Sequence of chain 1.A:
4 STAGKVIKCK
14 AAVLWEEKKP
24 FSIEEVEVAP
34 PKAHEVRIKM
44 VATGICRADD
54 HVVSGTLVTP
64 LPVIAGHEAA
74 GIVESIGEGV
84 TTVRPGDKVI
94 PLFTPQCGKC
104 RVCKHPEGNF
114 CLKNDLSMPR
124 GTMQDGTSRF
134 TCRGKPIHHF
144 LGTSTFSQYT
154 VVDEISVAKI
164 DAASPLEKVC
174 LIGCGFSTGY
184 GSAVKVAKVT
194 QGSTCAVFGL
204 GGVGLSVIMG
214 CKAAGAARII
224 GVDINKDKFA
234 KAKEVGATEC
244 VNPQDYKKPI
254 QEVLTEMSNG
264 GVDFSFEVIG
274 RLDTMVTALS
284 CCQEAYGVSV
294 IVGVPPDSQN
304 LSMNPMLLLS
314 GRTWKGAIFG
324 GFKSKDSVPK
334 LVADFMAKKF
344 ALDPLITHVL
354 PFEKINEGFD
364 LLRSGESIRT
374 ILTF

This protein binds this small molecule.
Small molecule (SMILES): O=CNC1CCCCC1

Binding-site contacts:
Ligand atom C3 contacts residue LEU119 of chain 1.A at 4.0 Å (hydrophobic).
Ligand atom C5 contacts residue VAL297 of chain 1.A at 4.1 Å (hydrophobic).
Ligand atom C3 contacts residue ILE321 of chain 1.A at 3.5 Å (hydrophobic).
Ligand atom C7 contacts residue ALA51 of chain 1.A at 3.8 Å (hydrophobic).
Ligand atom O9 contacts residue CO1 of chain 1.C at 2.8 Å.
Ligand atom C1 contacts residue NAI1 of chain 1.E at 4.2 Å.
Ligand atom N8 contacts residue PHE96 of chain 1.A at 3.2 Å.
Ligand atom C7 contacts residue HIS70 of chain 1.A at 3.2 Å.
Ligand atom C7 contacts residue NAI1 of chain 1.E at 3.7 Å.
Ligand atom C3 contacts residue LEU312 of chain 1.B at 4.4 Å (hydrophobic).
Ligand atom C5 contacts residue LEU119 of chain 1.A at 4.4 Å (hydrophobic).
Ligand atom C3 contacts residue NAI1 of chain 1.E at 3.9 Å.
Ligand atom C2 contacts residue LEU119 of chain 1.A at 3.8 Å (hydrophobic).
Ligand atom O9 contacts residue CYS49 of chain 1.A at 4.3 Å.
Ligand atom C7 contacts residue CO1 of chain 1.C at 3.2 Å.
Ligand atom C1 contacts residue PHE96 of chain 1.A at 4.1 Å (hydrophobic).
Ligand atom O9 contacts residue NAI1 of chain 1.E at 3.1 Å.
Ligand atom C4 contacts residue VAL297 of chain 1.A at 3.9 Å (hydrophobic).
Ligand atom C4 contacts residue LEU119 of chain 1.A at 3.7 Å (hydrophobic).
Ligand atom O9 contacts residue CYS177 of chain 1.A at 3.5 Å (h-bond).
Ligand atom O9 contacts residue ALA51 of chain 1.A at 3.4 Å.
Ligand atom C1 contacts residue ALA51 of chain 1.A at 4.4 Å (hydrophobic).
Ligand atom C2 contacts residue ILE321 of chain 1.A at 4.0 Å (hydrophobic).
Ligand atom C7 contacts residue CYS177 of chain 1.A at 3.6 Å (hydrophobic).
Ligand atom C7 contacts residue PHE96 of chain 1.A at 3.7 Å (hydrophobic).
Ligand atom C5 contacts residue LEU60 of chain 1.A at 4.0 Å (hydrophobic).
Ligand atom N8 contacts residue LEU144 of chain 1.A at 4.5 Å.
Ligand atom C6 contacts residue LEU119 of chain 1.A at 4.2 Å (hydrophobic).
Ligand atom N8 contacts residue HIS70 of chain 1.A at 4.2 Å.
Ligand atom O9 contacts residue HIS70 of chain 1.A at 3.5 Å (h-bond).
Ligand atom C3 contacts residue VAL297 of chain 1.A at 3.5 Å (hydrophobic).
Ligand atom N8 contacts residue NAI1 of chain 1.E at 4.3 Å.
Ligand atom N8 contacts residue ALA51 of chain 1.A at 4.3 Å.
Ligand atom C2 contacts residue NAI1 of chain 1.E at 3.5 Å.
Ligand atom N8 contacts residue CO1 of chain 1.C at 4.5 Å.
Ligand atom C4 contacts residue ILE321 of chain 1.A at 4.3 Å (hydrophobic).
Ligand atom C6 contacts residue ALA51 of chain 1.A at 4.4 Å (hydrophobic).
Ligand atom C2 contacts residue PHE96 of chain 1.A at 3.9 Å (hydrophobic).

Sequence of chain 1.B:
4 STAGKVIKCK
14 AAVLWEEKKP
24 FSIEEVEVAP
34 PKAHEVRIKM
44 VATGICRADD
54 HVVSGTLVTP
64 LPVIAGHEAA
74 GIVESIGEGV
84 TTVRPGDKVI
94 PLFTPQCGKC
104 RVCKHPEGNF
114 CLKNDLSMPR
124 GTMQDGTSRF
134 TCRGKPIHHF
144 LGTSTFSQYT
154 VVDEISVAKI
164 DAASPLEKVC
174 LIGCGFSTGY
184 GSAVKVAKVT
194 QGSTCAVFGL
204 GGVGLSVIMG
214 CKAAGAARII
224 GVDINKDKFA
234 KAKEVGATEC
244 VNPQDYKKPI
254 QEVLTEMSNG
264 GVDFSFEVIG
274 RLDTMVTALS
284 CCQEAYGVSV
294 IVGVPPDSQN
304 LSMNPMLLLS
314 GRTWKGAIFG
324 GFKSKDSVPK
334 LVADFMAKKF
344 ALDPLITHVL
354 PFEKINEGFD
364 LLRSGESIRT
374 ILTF